Binding-site contacts:
Ligand atom N1 contacts residue LEU52 of chain 1.A at 3.9 Å.
Ligand atom C12 contacts residue PHE56 of chain 1.A at 3.8 Å (hydrophobic).
Ligand atom C23 contacts residue VAL97 of chain 1.A at 4.0 Å (hydrophobic).
Ligand atom C34 contacts residue LEU126 of chain 1.A at 4.0 Å (hydrophobic).
Ligand atom C26 contacts residue LEU133 of chain 1.A at 4.0 Å (hydrophobic).
Ligand atom C41 contacts residue LEU52 of chain 1.A at 3.6 Å (hydrophobic).
Ligand atom C17 contacts residue GLU59 of chain 1.A at 4.0 Å.
Ligand atom C38 contacts residue LEU52 of chain 1.A at 3.8 Å (hydrophobic).
Ligand atom C50 contacts residue VAL226 of chain 1.A at 4.0 Å (hydrophobic).
Ligand atom C46 contacts residue GLY125 of chain 1.A at 3.5 Å.
Ligand atom C50 contacts residue LEU228 of chain 1.A at 4.0 Å (hydrophobic).
Ligand atom C46 contacts residue ALA124 of chain 1.A at 3.7 Å (hydrophobic).
Ligand atom C38 contacts residue LEU126 of chain 1.A at 3.8 Å (hydrophobic).
Ligand atom C12 contacts residue GLU59 of chain 1.A at 3.3 Å.
Ligand atom C48 contacts residue GLY125 of chain 1.A at 4.0 Å.
Ligand atom C34 contacts residue PHE110 of chain 1.A at 3.6 Å (hydrophobic).
Ligand atom C48 contacts residue ALA124 of chain 1.A at 3.7 Å (hydrophobic).
Ligand atom N10 contacts residue GLU59 of chain 1.A at 2.7 Å (salt-bridge).
Ligand atom C20 contacts residue VAL94 of chain 1.A at 3.9 Å (hydrophobic).
Ligand atom C43 contacts residue VAL49 of chain 1.A at 3.7 Å (hydrophobic).
Ligand atom C29 contacts residue PHE110 of chain 1.A at 4.0 Å (hydrophobic).
Ligand atom C12 contacts residue PHE223 of chain 1.A at 4.0 Å (hydrophobic).
Ligand atom C48 contacts residue LEU126 of chain 1.A at 3.8 Å (hydrophobic).
Ligand atom C2 contacts residue LEU126 of chain 1.A at 4.0 Å (hydrophobic).
Ligand atom C36 contacts residue ALA124 of chain 1.A at 3.8 Å (hydrophobic).
Ligand atom C43 contacts residue LEU228 of chain 1.A at 3.7 Å (hydrophobic).
Ligand atom C5 contacts residue PHE223 of chain 1.A at 3.5 Å (hydrophobic).
Ligand atom C7 contacts residue GLU59 of chain 1.A at 3.1 Å.
Ligand atom C26 contacts residue PHE110 of chain 1.A at 3.7 Å (hydrophobic).
Ligand atom C38 contacts residue ALA124 of chain 1.A at 3.8 Å (hydrophobic).
Ligand atom C34 contacts residue LEU114 of chain 1.A at 3.7 Å (hydrophobic).
Ligand atom C7 contacts residue PHE56 of chain 1.A at 3.9 Å (hydrophobic).
Ligand atom C40 contacts residue PHE223 of chain 1.A at 3.7 Å (hydrophobic).
Ligand atom C4 contacts residue LEU52 of chain 1.A at 4.0 Å (hydrophobic).
Ligand atom C32 contacts residue PHE110 of chain 1.A at 3.9 Å (hydrophobic).
Ligand atom C5 contacts residue LEU52 of chain 1.A at 3.9 Å (hydrophobic).
Ligand atom C48 contacts residue PHE223 of chain 1.A at 3.8 Å (hydrophobic).
Ligand atom C50 contacts residue VAL49 of chain 1.A at 3.8 Å (hydrophobic).
Ligand atom N1 contacts residue PHE223 of chain 1.A at 3.8 Å.
Ligand atom C36 contacts residue LEU126 of chain 1.A at 3.7 Å (hydrophobic).

A small-molecule ligand and the protein it binds are described below.
Small molecule (SMILES): Cc1ccc(-n2cc(CNCC3CCCCC3)c3ccccc32)cc1

Sequence of chain 2.A:
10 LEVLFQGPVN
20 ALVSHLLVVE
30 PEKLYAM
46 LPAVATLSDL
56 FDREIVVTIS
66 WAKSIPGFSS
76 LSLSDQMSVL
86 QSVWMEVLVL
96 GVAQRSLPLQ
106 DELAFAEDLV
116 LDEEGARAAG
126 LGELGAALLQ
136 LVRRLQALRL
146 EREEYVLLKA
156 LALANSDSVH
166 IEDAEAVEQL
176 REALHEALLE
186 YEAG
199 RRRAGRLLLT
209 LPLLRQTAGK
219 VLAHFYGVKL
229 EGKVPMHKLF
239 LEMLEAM

Sequence of chain 1.A:
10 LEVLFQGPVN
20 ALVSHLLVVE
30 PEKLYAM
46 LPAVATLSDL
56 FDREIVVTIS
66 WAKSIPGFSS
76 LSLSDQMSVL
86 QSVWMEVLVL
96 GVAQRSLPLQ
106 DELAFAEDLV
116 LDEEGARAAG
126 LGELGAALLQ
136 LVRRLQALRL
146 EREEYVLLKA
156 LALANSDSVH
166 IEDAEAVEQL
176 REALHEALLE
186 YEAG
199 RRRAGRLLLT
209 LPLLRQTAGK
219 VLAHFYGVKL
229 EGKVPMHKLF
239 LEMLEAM